Sequence of chain 7.Y:
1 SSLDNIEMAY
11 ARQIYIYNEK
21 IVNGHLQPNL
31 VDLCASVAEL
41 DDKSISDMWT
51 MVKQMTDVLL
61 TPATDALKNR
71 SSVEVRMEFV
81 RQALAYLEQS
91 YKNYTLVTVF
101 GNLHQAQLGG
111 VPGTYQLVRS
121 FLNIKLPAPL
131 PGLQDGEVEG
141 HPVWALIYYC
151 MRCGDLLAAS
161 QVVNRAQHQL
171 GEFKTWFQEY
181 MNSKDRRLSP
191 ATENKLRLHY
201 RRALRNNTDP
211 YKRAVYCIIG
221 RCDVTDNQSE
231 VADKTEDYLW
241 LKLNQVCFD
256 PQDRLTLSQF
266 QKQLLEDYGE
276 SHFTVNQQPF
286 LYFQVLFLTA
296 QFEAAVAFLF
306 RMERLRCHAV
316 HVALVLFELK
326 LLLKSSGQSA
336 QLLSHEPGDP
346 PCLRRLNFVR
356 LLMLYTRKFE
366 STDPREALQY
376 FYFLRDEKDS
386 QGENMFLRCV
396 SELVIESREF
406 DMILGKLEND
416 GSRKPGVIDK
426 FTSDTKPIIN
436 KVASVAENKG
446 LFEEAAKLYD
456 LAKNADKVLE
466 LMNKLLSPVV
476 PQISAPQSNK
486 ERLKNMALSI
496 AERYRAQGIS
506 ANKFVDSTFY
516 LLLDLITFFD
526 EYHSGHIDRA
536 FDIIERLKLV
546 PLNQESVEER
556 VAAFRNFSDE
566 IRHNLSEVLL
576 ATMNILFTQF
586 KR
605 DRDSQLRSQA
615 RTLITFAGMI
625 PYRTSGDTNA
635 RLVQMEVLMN

A protein and the small-molecule ligand that binds it are described below.
Small molecule (SMILES): CC[C@H](C)[C@H](NC(=O)[C@H](CO)NC(=O)[C@H](CCCN=C(N)N)NC(=O)[C@@H](NC(=O)[C@@H]1CCCN1C(=O)[C@@H]1CCCN1C(=O)[C@H](C)N)C(C)C)C(=O)N[C@H](C=O)Cc1ccc(O)cc1

Binding-site contacts:
Ligand atom CB contacts residue LEU286 of chain 7.Y at 3.9 Å (hydrophobic).
Ligand atom CG contacts residue LYS234 of chain 7.Y at 3.3 Å.
Ligand atom N contacts residue THR235 of chain 7.Y at 3.9 Å.
Ligand atom CB contacts residue HIS277 of chain 7.Y at 3.7 Å.
Ligand atom CG contacts residue HIS277 of chain 7.Y at 3.8 Å.
Ligand atom CA contacts residue ASN227 of chain 7.Y at 3.7 Å.
Ligand atom CG2 contacts residue GLU236 of chain 7.Y at 3.3 Å.
Ligand atom C contacts residue ASN227 of chain 7.Y at 3.5 Å.
Ligand atom CD1 contacts residue TYR94 of chain 7.Y at 3.5 Å (hydrophobic).
Ligand atom O contacts residue HIS277 of chain 7.Y at 3.4 Å.
Ligand atom CG2 contacts residue PHE278 of chain 7.Y at 3.7 Å (hydrophobic).
Ligand atom CG1 contacts residue TYR94 of chain 7.Y at 3.8 Å (hydrophobic).
Ligand atom O contacts residue ASN227 of chain 7.Y at 3.6 Å.
Ligand atom O contacts residue LEU286 of chain 7.Y at 3.2 Å.
Ligand atom N contacts residue TYR273 of chain 7.Y at 3.9 Å.
Ligand atom CG contacts residue TYR273 of chain 7.Y at 3.6 Å (hydrophobic).
Ligand atom N contacts residue ASN227 of chain 7.Y at 3.0 Å (h-bond).
Ligand atom O contacts residue LYS234 of chain 7.Y at 3.6 Å.
Ligand atom CG2 contacts residue LEU286 of chain 7.Y at 3.7 Å (hydrophobic).
Ligand atom CG contacts residue ASP233 of chain 7.Y at 3.0 Å.
Ligand atom CG1 contacts residue VAL280 of chain 7.Y at 4.0 Å (hydrophobic).
Ligand atom O contacts residue ASN281 of chain 7.Y at 2.6 Å (h-bond).
Ligand atom CD contacts residue HIS277 of chain 7.Y at 3.9 Å.
Ligand atom C contacts residue TYR94 of chain 7.Y at 4.0 Å (hydrophobic).
Ligand atom C contacts residue ASN281 of chain 7.Y at 3.8 Å.
Ligand atom N contacts residue THR235 of chain 7.Y at 3.5 Å (h-bond).
Ligand atom C contacts residue THR235 of chain 7.Y at 3.6 Å.
Ligand atom C contacts residue THR235 of chain 7.Y at 3.6 Å.
Ligand atom O contacts residue THR235 of chain 7.Y at 3.1 Å (h-bond).
Ligand atom C contacts residue THR235 of chain 7.Y at 3.6 Å.
Ligand atom O contacts residue TYR94 of chain 7.Y at 2.9 Å.
Ligand atom CG2 contacts residue ASN281 of chain 7.Y at 3.6 Å.
Ligand atom CA contacts residue THR235 of chain 7.Y at 3.6 Å.
Ligand atom CB contacts residue ASP233 of chain 7.Y at 3.0 Å.
Ligand atom CD contacts residue TYR273 of chain 7.Y at 3.3 Å (hydrophobic).
Ligand atom C contacts residue LEU286 of chain 7.Y at 3.8 Å (hydrophobic).
Ligand atom CG2 contacts residue HIS277 of chain 7.Y at 3.3 Å.
Ligand atom CD1 contacts residue TYR91 of chain 7.Y at 3.9 Å (hydrophobic).
Ligand atom CB contacts residue TYR238 of chain 7.Y at 3.6 Å (hydrophobic).
Ligand atom O contacts residue THR235 of chain 7.Y at 3.0 Å (h-bond).